Binding-site contacts:
Ligand atom O contacts residue PRO168 of chain 2.D at 3.5 Å.
Ligand atom NE2 contacts residue PHE140 of chain 2.D at 3.2 Å (h-bond).
Ligand atom NE2 contacts residue GLU166 of chain 2.D at 3.3 Å (salt-bridge).
Ligand atom C contacts residue ASN142 of chain 2.D at 3.7 Å.
Ligand atom CA contacts residue GLU166 of chain 2.D at 3.5 Å.
Ligand atom OXT contacts residue ALA145 of chain 2.D at 3.0 Å (h-bond).
Ligand atom N contacts residue THR190 of chain 2.D at 3.3 Å (h-bond).
Ligand atom CD contacts residue GLU166 of chain 2.D at 3.7 Å.
Ligand atom CG2 contacts residue LEU167 of chain 2.D at 3.8 Å (hydrophobic).
Ligand atom O contacts residue ASN142 of chain 2.D at 3.6 Å.
Ligand atom O contacts residue GLU166 of chain 2.D at 2.9 Å (salt-bridge).
Ligand atom N contacts residue GLU166 of chain 2.D at 2.9 Å (salt-bridge).
Ligand atom O contacts residue MET165 of chain 2.D at 3.2 Å.
Ligand atom N contacts residue HIS164 of chain 2.D at 3.1 Å (h-bond).
Ligand atom CB contacts residue GLN189 of chain 2.D at 3.2 Å.
Ligand atom OE1 contacts residue PHE140 of chain 2.D at 3.6 Å.
Ligand atom O contacts residue ALA145 of chain 2.D at 3.3 Å.
Ligand atom OXT contacts residue GLY143 of chain 2.D at 2.9 Å (h-bond).
Ligand atom OE1 contacts residue HIS163 of chain 2.D at 2.7 Å (h-bond).
Ligand atom CG2 contacts residue GLN192 of chain 2.D at 3.7 Å.
Ligand atom NE2 contacts residue LEU141 of chain 2.D at 3.6 Å.
Ligand atom CB contacts residue ARG188 of chain 2.D at 3.6 Å.
Ligand atom C contacts residue GLU166 of chain 2.D at 3.7 Å.
Ligand atom CG1 contacts residue GLU166 of chain 2.D at 3.6 Å.
Ligand atom CA contacts residue GLN189 of chain 2.D at 3.5 Å.
Ligand atom O contacts residue GLN189 of chain 2.D at 3.2 Å.
Ligand atom C contacts residue GLN189 of chain 2.D at 3.6 Å.
Ligand atom OXT contacts residue SER144 of chain 2.D at 3.2 Å (h-bond).
Ligand atom CG2 contacts residue THR190 of chain 2.D at 3.2 Å.
Ligand atom CG1 contacts residue ARG188 of chain 2.D at 3.7 Å.
Ligand atom CD contacts residue GLN189 of chain 2.D at 3.6 Å.
Ligand atom CB contacts residue THR190 of chain 2.D at 3.5 Å.
Ligand atom N contacts residue GLN189 of chain 2.D at 2.8 Å (h-bond).
Ligand atom OE1 contacts residue GLU166 of chain 2.D at 3.6 Å.
Ligand atom CB contacts residue PRO168 of chain 2.D at 3.7 Å (hydrophobic).
Ligand atom CA contacts residue ASN142 of chain 2.D at 3.6 Å.
Ligand atom CB contacts residue GLN189 of chain 2.D at 3.7 Å.
Ligand atom O contacts residue HIS41 of chain 2.D at 2.7 Å (h-bond).
Ligand atom C contacts residue ALA145 of chain 2.D at 3.4 Å (hydrophobic).
Ligand atom NZ contacts residue GLN189 of chain 2.D at 3.0 Å (h-bond).

This protein binds this small molecule.
Small molecule (SMILES): CC(C)C[C@H](NC(=O)[C@H](CCCC[NH3+])NC(=O)[C@@H](NC(=O)[C@H](C)NC(=O)[C@@H]([NH3+])CO)C(C)C)C(=O)N[C@@H](CCC(N)=O)C(=O)O

Sequence of chain 2.D:
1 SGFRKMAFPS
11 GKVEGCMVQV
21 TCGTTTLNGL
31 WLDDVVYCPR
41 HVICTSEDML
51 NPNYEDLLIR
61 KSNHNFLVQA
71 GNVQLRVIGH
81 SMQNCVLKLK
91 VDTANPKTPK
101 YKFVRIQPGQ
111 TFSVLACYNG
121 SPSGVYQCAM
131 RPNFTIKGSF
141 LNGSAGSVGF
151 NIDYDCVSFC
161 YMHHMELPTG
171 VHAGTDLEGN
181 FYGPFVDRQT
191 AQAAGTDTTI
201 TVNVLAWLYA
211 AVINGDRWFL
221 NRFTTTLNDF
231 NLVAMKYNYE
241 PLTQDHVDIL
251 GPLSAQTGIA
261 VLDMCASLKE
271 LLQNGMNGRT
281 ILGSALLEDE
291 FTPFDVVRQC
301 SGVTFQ